Sequence of chain 1.F:
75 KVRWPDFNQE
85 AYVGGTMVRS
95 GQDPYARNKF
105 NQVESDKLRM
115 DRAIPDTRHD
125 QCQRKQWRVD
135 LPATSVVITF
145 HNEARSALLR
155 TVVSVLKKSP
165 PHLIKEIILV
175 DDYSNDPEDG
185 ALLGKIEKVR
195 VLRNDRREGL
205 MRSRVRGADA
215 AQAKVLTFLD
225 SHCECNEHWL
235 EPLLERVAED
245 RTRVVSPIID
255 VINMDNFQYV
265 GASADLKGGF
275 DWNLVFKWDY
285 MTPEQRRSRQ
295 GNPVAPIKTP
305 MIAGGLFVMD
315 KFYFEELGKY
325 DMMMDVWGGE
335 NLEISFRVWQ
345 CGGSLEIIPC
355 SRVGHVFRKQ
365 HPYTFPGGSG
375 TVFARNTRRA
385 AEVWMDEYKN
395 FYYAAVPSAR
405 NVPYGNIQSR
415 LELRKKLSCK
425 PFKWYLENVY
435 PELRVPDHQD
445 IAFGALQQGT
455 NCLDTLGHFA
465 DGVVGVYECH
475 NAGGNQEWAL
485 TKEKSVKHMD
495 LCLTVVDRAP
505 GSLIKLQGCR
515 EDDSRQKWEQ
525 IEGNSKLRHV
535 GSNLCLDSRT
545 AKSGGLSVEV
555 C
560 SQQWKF

Binding-site contacts:
Ligand atom C contacts residue PHE463 of chain 1.F at 3.4 Å (hydrophobic).
Ligand atom CA contacts residue TRP331 of chain 1.C at 3.5 Å (hydrophobic).
Ligand atom N contacts residue SER373 of chain 1.C at 3.3 Å (h-bond).
Ligand atom O contacts residue VAL255 of chain 1.C at 3.7 Å.
Ligand atom CB contacts residue UDP1 of chain 1.R at 3.3 Å.
Ligand atom O contacts residue PHE463 of chain 1.F at 3.5 Å.
Ligand atom O contacts residue TRP331 of chain 1.C at 3.2 Å.
Ligand atom CG contacts residue PHE280 of chain 1.C at 3.5 Å (hydrophobic).
Ligand atom CG contacts residue ILE253 of chain 1.C at 3.0 Å (hydrophobic).
Ligand atom O contacts residue ALA464 of chain 1.F at 2.8 Å (h-bond).
Ligand atom O contacts residue TRP282 of chain 1.C at 3.0 Å (h-bond).
Ligand atom CB contacts residue ARG362 of chain 1.C at 3.5 Å.
Ligand atom O contacts residue HIS365 of chain 1.C at 3.1 Å (h-bond).
Ligand atom CG2 contacts residue HIS365 of chain 1.C at 3.5 Å.
Ligand atom CD contacts residue PHE361 of chain 1.C at 3.1 Å (hydrophobic).
Ligand atom O contacts residue PHE361 of chain 1.C at 3.4 Å.
Ligand atom C contacts residue ALA464 of chain 1.F at 3.5 Å (hydrophobic).
Ligand atom N contacts residue TRP282 of chain 1.C at 3.5 Å (h-bond).
Ligand atom CD contacts residue TRP282 of chain 1.C at 3.7 Å (hydrophobic).
Ligand atom CB contacts residue NGA1 of chain 1.EA at 2.5 Å.
Ligand atom CB contacts residue EDO1 of chain 1.S at 3.6 Å.
Ligand atom OG1 contacts residue UDP1 of chain 1.R at 3.3 Å (h-bond).
Ligand atom CD contacts residue PHE280 of chain 1.C at 3.7 Å (hydrophobic).
Ligand atom O contacts residue TRP331 of chain 1.C at 3.2 Å.
Ligand atom C contacts residue TRP331 of chain 1.C at 3.7 Å (hydrophobic).
Ligand atom CG2 contacts residue NGA1 of chain 1.EA at 3.2 Å.
Ligand atom N contacts residue UDP1 of chain 1.R at 3.1 Å (h-bond).
Ligand atom O contacts residue TRP282 of chain 1.C at 3.5 Å.
Ligand atom CB contacts residue LEU270 of chain 1.C at 3.7 Å (hydrophobic).
Ligand atom CA contacts residue EDO1 of chain 1.S at 3.5 Å.
Ligand atom OG1 contacts residue NGA1 of chain 1.EA at 1.5 Å.
Ligand atom CA contacts residue SER373 of chain 1.C at 3.4 Å.
Ligand atom C contacts residue TRP331 of chain 1.C at 3.7 Å (hydrophobic).
Ligand atom OG1 contacts residue LYS363 of chain 1.C at 3.7 Å.
Ligand atom O contacts residue PHE463 of chain 1.F at 3.4 Å.
Ligand atom OG1 contacts residue ARG362 of chain 1.C at 2.7 Å (salt-bridge).
Ligand atom OG1 contacts residue EDO1 of chain 1.S at 2.7 Å (h-bond).
Ligand atom N contacts residue GLY374 of chain 1.C at 3.7 Å.
Ligand atom C contacts residue TRP282 of chain 1.C at 3.6 Å (hydrophobic).
Ligand atom O contacts residue PHE361 of chain 1.C at 3.4 Å.

The protein below binds the small molecule below.
Small molecule (SMILES): C[C@H](NC(=O)[C@@H]1CCCN1C(=O)[C@@H](NC(=O)[C@@H](NC(=O)[C@H](CO)NC(=O)[C@@H](N)CC(=O)O)[C@@H](C)O)[C@@H](C)O)C(=O)N1CCC[C@H]1C=O

Sequence of chain 1.C:
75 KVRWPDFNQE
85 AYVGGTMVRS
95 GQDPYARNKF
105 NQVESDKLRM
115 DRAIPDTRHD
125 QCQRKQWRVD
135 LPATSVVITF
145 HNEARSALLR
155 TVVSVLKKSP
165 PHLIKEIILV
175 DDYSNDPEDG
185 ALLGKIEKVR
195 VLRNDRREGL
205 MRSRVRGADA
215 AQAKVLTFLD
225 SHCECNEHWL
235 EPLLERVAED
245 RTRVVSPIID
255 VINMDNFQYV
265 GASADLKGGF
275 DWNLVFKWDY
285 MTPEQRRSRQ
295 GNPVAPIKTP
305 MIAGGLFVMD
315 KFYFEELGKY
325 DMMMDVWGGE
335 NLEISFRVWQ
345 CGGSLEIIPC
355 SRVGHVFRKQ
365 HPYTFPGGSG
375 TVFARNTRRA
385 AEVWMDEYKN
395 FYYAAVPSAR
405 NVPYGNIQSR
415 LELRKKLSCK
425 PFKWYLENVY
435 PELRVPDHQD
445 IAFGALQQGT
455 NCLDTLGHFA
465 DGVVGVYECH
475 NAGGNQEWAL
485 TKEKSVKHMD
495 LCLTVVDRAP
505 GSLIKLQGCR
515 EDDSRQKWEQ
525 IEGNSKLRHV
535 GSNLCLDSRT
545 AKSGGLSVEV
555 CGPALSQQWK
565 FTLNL